Sequence of chain 1.L:
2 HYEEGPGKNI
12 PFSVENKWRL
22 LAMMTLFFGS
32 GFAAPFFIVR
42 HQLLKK

This protein binds this small molecule.
Small molecule (SMILES): CCCCCCCCCCO[C@@H]1O[C@H](CO)[C@@H](O[C@H]2O[C@H](CO)[C@@H](O)[C@H](O)[C@H]2O)[C@H](O)[C@H]1O

Sequence of chain 1.A:
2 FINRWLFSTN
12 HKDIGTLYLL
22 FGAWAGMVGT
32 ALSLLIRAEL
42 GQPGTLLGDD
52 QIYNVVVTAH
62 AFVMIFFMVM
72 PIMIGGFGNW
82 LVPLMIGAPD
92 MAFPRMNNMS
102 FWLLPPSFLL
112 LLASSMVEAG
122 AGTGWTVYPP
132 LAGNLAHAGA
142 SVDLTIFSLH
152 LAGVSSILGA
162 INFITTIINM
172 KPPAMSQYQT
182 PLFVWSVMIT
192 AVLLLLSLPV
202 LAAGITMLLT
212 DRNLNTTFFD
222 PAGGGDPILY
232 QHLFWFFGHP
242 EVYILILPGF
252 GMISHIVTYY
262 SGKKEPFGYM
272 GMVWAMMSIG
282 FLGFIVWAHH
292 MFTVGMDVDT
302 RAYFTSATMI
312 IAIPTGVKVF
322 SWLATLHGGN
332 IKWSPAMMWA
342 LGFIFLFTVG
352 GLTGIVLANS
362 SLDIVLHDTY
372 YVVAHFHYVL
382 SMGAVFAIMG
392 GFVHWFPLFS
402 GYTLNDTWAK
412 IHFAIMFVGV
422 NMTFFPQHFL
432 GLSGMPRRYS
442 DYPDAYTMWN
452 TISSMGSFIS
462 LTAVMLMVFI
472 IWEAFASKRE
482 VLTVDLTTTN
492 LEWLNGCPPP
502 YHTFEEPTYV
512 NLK

Sequence of chain 1.D:
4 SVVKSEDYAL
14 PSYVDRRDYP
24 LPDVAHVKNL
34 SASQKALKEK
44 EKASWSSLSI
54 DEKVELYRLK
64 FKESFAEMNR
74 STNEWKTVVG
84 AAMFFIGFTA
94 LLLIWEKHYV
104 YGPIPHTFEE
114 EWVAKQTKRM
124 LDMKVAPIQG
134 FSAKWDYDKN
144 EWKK

Sequence of chain 1.M:
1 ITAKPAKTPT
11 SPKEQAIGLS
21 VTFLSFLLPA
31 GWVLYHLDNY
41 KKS

Binding-site contacts:
Ligand atom C2 contacts residue TRP32 of chain 1.M at 3.9 Å (hydrophobic).
Ligand atom C28 contacts residue LEU27 of chain 1.M at 3.8 Å (hydrophobic).
Ligand atom O61 contacts residue TYR102 of chain 1.D at 4.0 Å.
Ligand atom O6 contacts residue TYR102 of chain 1.D at 3.8 Å.
Ligand atom O5 contacts residue TRP98 of chain 1.D at 3.5 Å.
Ligand atom C57 contacts residue TRP98 of chain 1.D at 3.5 Å (hydrophobic).
Ligand atom C31 contacts residue TRP98 of chain 1.D at 3.9 Å (hydrophobic).
Ligand atom O16 contacts residue LEU28 of chain 1.M at 3.9 Å.
Ligand atom O3 contacts residue HIS36 of chain 1.M at 3.3 Å.
Ligand atom C1 contacts residue LEU28 of chain 1.M at 4.0 Å (hydrophobic).
Ligand atom O6 contacts residue TYR35 of chain 1.M at 3.2 Å (h-bond).
Ligand atom C9 contacts residue TYR35 of chain 1.M at 3.6 Å (hydrophobic).
Ligand atom C11 contacts residue TYR35 of chain 1.M at 3.8 Å (hydrophobic).
Ligand atom C34 contacts residue LEU27 of chain 1.M at 3.8 Å (hydrophobic).
Ligand atom C37 contacts residue ALA30 of chain 1.M at 4.0 Å (hydrophobic).
Ligand atom C1 contacts residue GLY31 of chain 1.M at 3.6 Å.
Ligand atom O49 contacts residue TRP32 of chain 1.M at 3.7 Å.
Ligand atom C43 contacts residue PHE459 of chain 1.A at 3.9 Å (hydrophobic).
Ligand atom C28 contacts residue TRP98 of chain 1.D at 3.9 Å (hydrophobic).
Ligand atom C4 contacts residue TRP98 of chain 1.D at 3.8 Å (hydrophobic).
Ligand atom C25 contacts residue LEU27 of chain 1.M at 4.0 Å (hydrophobic).
Ligand atom O49 contacts residue LEU28 of chain 1.M at 3.2 Å (h-bond).
Ligand atom C43 contacts residue LEU35 of chain 1.A at 4.0 Å (hydrophobic).
Ligand atom C40 contacts residue LEU462 of chain 1.A at 3.9 Å (hydrophobic).
Ligand atom C19 contacts residue LEU27 of chain 1.M at 3.4 Å (hydrophobic).
Ligand atom O55 contacts residue TRP32 of chain 1.M at 3.2 Å.
Ligand atom C6 contacts residue TRP98 of chain 1.D at 3.7 Å (hydrophobic).
Ligand atom O61 contacts residue TRP98 of chain 1.D at 3.1 Å (h-bond).
Ligand atom C28 contacts residue GLY31 of chain 1.M at 4.0 Å.
Ligand atom C37 contacts residue LEU34 of chain 1.M at 3.9 Å (hydrophobic).
Ligand atom O1 contacts residue TYR35 of chain 1.M at 3.2 Å.
Ligand atom C18 contacts residue TRP98 of chain 1.D at 4.0 Å (hydrophobic).
Ligand atom O16 contacts residue TRP98 of chain 1.D at 4.0 Å.
Ligand atom C10 contacts residue TYR35 of chain 1.M at 3.8 Å (hydrophobic).
Ligand atom C22 contacts residue TRP98 of chain 1.D at 3.5 Å (hydrophobic).
Ligand atom C25 contacts residue LEU95 of chain 1.D at 3.8 Å (hydrophobic).
Ligand atom C19 contacts residue GLY31 of chain 1.M at 4.0 Å.
Ligand atom C25 contacts residue TRP98 of chain 1.D at 4.0 Å (hydrophobic).
Ligand atom O16 contacts residue GLY31 of chain 1.M at 3.9 Å.
Ligand atom C1 contacts residue TRP32 of chain 1.M at 3.5 Å (hydrophobic).